Sequence of chain 1.A:
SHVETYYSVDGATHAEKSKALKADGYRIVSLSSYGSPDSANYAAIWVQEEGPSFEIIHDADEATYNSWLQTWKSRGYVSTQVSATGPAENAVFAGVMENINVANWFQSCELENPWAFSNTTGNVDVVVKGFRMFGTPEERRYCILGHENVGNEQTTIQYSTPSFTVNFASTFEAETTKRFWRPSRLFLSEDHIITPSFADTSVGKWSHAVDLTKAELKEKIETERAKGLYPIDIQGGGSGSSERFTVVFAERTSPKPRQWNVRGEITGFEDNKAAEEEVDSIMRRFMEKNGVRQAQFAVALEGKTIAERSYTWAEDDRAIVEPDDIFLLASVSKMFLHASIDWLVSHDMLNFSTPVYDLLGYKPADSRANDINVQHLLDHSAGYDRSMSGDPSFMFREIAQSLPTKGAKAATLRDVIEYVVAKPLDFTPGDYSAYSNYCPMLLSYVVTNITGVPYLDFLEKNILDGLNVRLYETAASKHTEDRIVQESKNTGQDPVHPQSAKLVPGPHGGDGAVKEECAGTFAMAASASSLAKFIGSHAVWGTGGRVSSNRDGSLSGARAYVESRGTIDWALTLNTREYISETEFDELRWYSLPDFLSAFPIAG

The protein below binds the small molecule below.
Small molecule (SMILES): CC(=O)N[C@H]1[C@H](O[C@H]2[C@H](O)[C@@H](NC(C)=O)CO[C@@H]2CO)O[C@H](CO)[C@@H](O[C@@H]2O[C@H](CO)[C@@H](O)[C@H](O[C@H]3O[C@H](CO)[C@@H](O)[C@H](O)[C@@H]3O)[C@@H]2O)[C@@H]1O

Binding-site contacts:
Ligand atom C6 contacts residue TYR374 of chain 1.A at 3.1 Å (hydrophobic).
Ligand atom C5 contacts residue ARG426 of chain 1.A at 3.9 Å.
Ligand atom O7 contacts residue LEU372 of chain 1.A at 3.6 Å.
Ligand atom C6 contacts residue ARG426 of chain 1.A at 4.5 Å.
Ligand atom O6 contacts residue TYR374 of chain 1.A at 2.6 Å (h-bond).
Ligand atom C7 contacts residue GLY373 of chain 1.A at 4.3 Å.
Ligand atom C1 contacts residue TYR457 of chain 1.A at 4.2 Å (hydrophobic).
Ligand atom C4 contacts residue ARG426 of chain 1.A at 4.1 Å.
Ligand atom C7 contacts residue ASN461 of chain 1.A at 3.4 Å.
Ligand atom O6 contacts residue ARG426 of chain 1.A at 3.9 Å.
Ligand atom O6 contacts residue TYR457 of chain 1.A at 2.5 Å (h-bond).
Ligand atom C6 contacts residue LEU372 of chain 1.A at 3.3 Å (hydrophobic).
Ligand atom C3 contacts residue ASN461 of chain 1.A at 3.7 Å.
Ligand atom C6 contacts residue TYR457 of chain 1.A at 3.5 Å (hydrophobic).
Ligand atom C7 contacts residue LEU372 of chain 1.A at 4.0 Å (hydrophobic).
Ligand atom C4 contacts residue TYR457 of chain 1.A at 4.0 Å (hydrophobic).
Ligand atom O7 contacts residue ASN461 of chain 1.A at 3.6 Å.
Ligand atom O5 contacts residue TYR457 of chain 1.A at 3.2 Å (h-bond).
Ligand atom C2 contacts residue TYR457 of chain 1.A at 4.4 Å (hydrophobic).
Ligand atom C8 contacts residue LEU372 of chain 1.A at 4.0 Å (hydrophobic).
Ligand atom C8 contacts residue TYR374 of chain 1.A at 3.6 Å (hydrophobic).
Ligand atom O5 contacts residue ASN461 of chain 1.A at 2.4 Å (h-bond).
Ligand atom O4 contacts residue ARG426 of chain 1.A at 3.9 Å.
Ligand atom C5 contacts residue ASN461 of chain 1.A at 3.6 Å.
Ligand atom C1 contacts residue ARG426 of chain 1.A at 4.3 Å.
Ligand atom C4 contacts residue ASN461 of chain 1.A at 4.2 Å.
Ligand atom C1 contacts residue ASN461 of chain 1.A at 1.4 Å.
Ligand atom C1 contacts residue LEU372 of chain 1.A at 4.2 Å (hydrophobic).
Ligand atom O4 contacts residue LEU372 of chain 1.A at 4.4 Å.
Ligand atom C4 contacts residue LEU372 of chain 1.A at 4.5 Å (hydrophobic).
Ligand atom C5 contacts residue LEU372 of chain 1.A at 3.3 Å (hydrophobic).
Ligand atom O5 contacts residue LEU372 of chain 1.A at 3.9 Å.
Ligand atom O6 contacts residue GLU430 of chain 1.A at 4.3 Å.
Ligand atom C3 contacts residue ARG426 of chain 1.A at 3.8 Å.
Ligand atom O7 contacts residue GLY373 of chain 1.A at 4.3 Å.
Ligand atom C2 contacts residue ASN461 of chain 1.A at 2.4 Å.
Ligand atom C8 contacts residue GLY373 of chain 1.A at 3.3 Å.
Ligand atom C5 contacts residue TYR457 of chain 1.A at 3.8 Å (hydrophobic).
Ligand atom C8 contacts residue ASN461 of chain 1.A at 3.4 Å.
Ligand atom N2 contacts residue ASN461 of chain 1.A at 2.9 Å (h-bond).